Binding-site contacts:
Ligand atom N contacts residue HIS177 of chain 1.C at 3.2 Å (h-bond).
Ligand atom C contacts residue VAL238 of chain 1.C at 3.5 Å (hydrophobic).
Ligand atom O3 contacts residue LYS144 of chain 1.C at 3.5 Å.
Ligand atom C2 contacts residue SER178 of chain 1.C at 3.6 Å.
Ligand atom C4 contacts residue HIS177 of chain 1.C at 3.5 Å.
Ligand atom C3 contacts residue TYR148 of chain 1.C at 3.7 Å (hydrophobic).
Ligand atom O3P contacts residue THR200 of chain 1.C at 3.3 Å (h-bond).
Ligand atom N contacts residue LYS144 of chain 1.C at 3.6 Å.
Ligand atom C4A contacts residue LYS144 of chain 1.C at 3.4 Å.
Ligand atom O3 contacts residue HIS177 of chain 1.C at 3.6 Å.
Ligand atom C2A contacts residue SER176 of chain 1.C at 3.3 Å.
Ligand atom C6 contacts residue THR179 of chain 1.C at 3.7 Å.
Ligand atom OXT contacts residue LYS239 of chain 1.C at 3.1 Å (salt-bridge).
Ligand atom N1 contacts residue SER178 of chain 1.C at 3.5 Å (h-bond).
Ligand atom O contacts residue VAL238 of chain 1.C at 2.9 Å (h-bond).
Ligand atom O2P contacts residue GLY236 of chain 1.C at 3.5 Å.
Ligand atom C5 contacts residue SER178 of chain 1.C at 3.7 Å.
Ligand atom N1 contacts residue GLU174 of chain 1.C at 3.0 Å (salt-bridge).
Ligand atom O1P contacts residue ARG53 of chain 1.C at 3.0 Å (salt-bridge).
Ligand atom O contacts residue GLY236 of chain 1.C at 3.1 Å.
Ligand atom C4 contacts residue LEU197 of chain 1.C at 3.7 Å (hydrophobic).
Ligand atom O contacts residue LYS239 of chain 1.C at 3.4 Å (salt-bridge).
Ligand atom O1P contacts residue HIS50 of chain 1.C at 3.7 Å.
Ligand atom OXT contacts residue VAL238 of chain 1.C at 3.4 Å.
Ligand atom C6 contacts residue LEU197 of chain 1.C at 3.6 Å (hydrophobic).
Ligand atom O3P contacts residue GLY236 of chain 1.C at 3.6 Å.
Ligand atom O contacts residue THR237 of chain 1.C at 3.1 Å (h-bond).
Ligand atom P contacts residue THR200 of chain 1.C at 3.5 Å.
Ligand atom C2A contacts residue ARG138 of chain 1.C at 3.3 Å.
Ligand atom O1P contacts residue THR200 of chain 1.C at 2.6 Å (h-bond).
Ligand atom C contacts residue LYS239 of chain 1.C at 3.5 Å.
Ligand atom O3P contacts residue GLY199 of chain 1.C at 3.6 Å.
Ligand atom O2P contacts residue THR237 of chain 1.C at 3.0 Å (h-bond).
Ligand atom C5 contacts residue LEU197 of chain 1.C at 3.5 Å (hydrophobic).
Ligand atom O3P contacts residue THR201 of chain 1.C at 2.9 Å (h-bond).
Ligand atom C3 contacts residue HIS177 of chain 1.C at 3.6 Å.
Ligand atom O3 contacts residue TYR148 of chain 1.C at 2.6 Å (h-bond).
Ligand atom OG contacts residue LYS144 of chain 1.C at 3.3 Å (salt-bridge).
Ligand atom O4P contacts residue GLY199 of chain 1.C at 3.6 Å.
Ligand atom C6 contacts residue SER178 of chain 1.C at 3.4 Å.

This protein binds this small molecule.
Small molecule (SMILES): Cc1ncc(COP(=O)(O)O)c(/C=N/OCCC(=O)O)c1O

Sequence of chain 1.C:
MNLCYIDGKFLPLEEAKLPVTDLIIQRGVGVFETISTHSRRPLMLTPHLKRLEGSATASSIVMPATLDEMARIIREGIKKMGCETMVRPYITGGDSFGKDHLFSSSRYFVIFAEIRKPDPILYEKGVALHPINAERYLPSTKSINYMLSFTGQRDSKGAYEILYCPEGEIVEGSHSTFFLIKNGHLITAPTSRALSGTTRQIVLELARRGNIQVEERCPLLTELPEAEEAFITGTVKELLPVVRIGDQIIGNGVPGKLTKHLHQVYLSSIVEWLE